Sequence of chain 1.C:
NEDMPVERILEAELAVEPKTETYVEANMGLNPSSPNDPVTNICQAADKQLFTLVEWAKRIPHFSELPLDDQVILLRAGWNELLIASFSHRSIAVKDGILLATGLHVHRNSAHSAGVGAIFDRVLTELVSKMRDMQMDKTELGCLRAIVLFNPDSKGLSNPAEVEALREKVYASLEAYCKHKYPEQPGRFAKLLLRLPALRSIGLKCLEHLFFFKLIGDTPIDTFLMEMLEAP

Binding-site contacts:
Ligand atom C4 contacts residue ILE121 of chain 1.C at 4.0 Å (hydrophobic).
Ligand atom C5 contacts residue CYS208 of chain 1.C at 4.0 Å (hydrophobic).
Ligand atom C7 contacts residue CYS208 of chain 1.C at 4.2 Å (hydrophobic).
Ligand atom O1 contacts residue GLN51 of chain 1.C at 4.2 Å.
Ligand atom C10 contacts residue ALA48 of chain 1.C at 3.9 Å (hydrophobic).
Ligand atom O1 contacts residue ARG92 of chain 1.C at 2.8 Å (salt-bridge).
Ligand atom C12 contacts residue ALA48 of chain 1.C at 3.9 Å (hydrophobic).
Ligand atom C15 contacts residue PHE89 of chain 1.C at 4.2 Å (hydrophobic).
Ligand atom C11 contacts residue PHE89 of chain 1.C at 3.6 Å (hydrophobic).
Ligand atom C2 contacts residue VAL118 of chain 1.C at 3.8 Å (hydrophobic).
Ligand atom C7 contacts residue ILE44 of chain 1.C at 4.2 Å (hydrophobic).
Ligand atom O2 contacts residue LEU102 of chain 1.C at 3.4 Å.
Ligand atom O2 contacts residue ALA47 of chain 1.C at 3.1 Å.
Ligand atom C19 contacts residue LEU212 of chain 1.C at 3.8 Å (hydrophobic).
Ligand atom C20 contacts residue PHE89 of chain 1.C at 3.5 Å (hydrophobic).
Ligand atom O2 contacts residue ARG92 of chain 1.C at 3.7 Å.
Ligand atom C20 contacts residue ILE44 of chain 1.C at 4.0 Å (hydrophobic).
Ligand atom O2 contacts residue ALA103 of chain 1.C at 2.8 Å (h-bond).
Ligand atom C20 contacts residue LEU102 of chain 1.C at 3.6 Å (hydrophobic).
Ligand atom C11 contacts residue ALA48 of chain 1.C at 4.0 Å (hydrophobic).
Ligand atom C6 contacts residue CYS208 of chain 1.C at 4.0 Å (hydrophobic).
Ligand atom C12 contacts residue LEU85 of chain 1.C at 4.1 Å (hydrophobic).
Ligand atom C17 contacts residue CYS208 of chain 1.C at 3.5 Å (hydrophobic).
Ligand atom C3 contacts residue VAL118 of chain 1.C at 3.7 Å (hydrophobic).
Ligand atom C16 contacts residue PHE215 of chain 1.C at 3.8 Å (hydrophobic).
Ligand atom C8 contacts residue ILE44 of chain 1.C at 4.0 Å (hydrophobic).
Ligand atom O1 contacts residue ALA103 of chain 1.C at 3.4 Å.
Ligand atom C15 contacts residue ALA103 of chain 1.C at 3.6 Å (hydrophobic).
Ligand atom C18 contacts residue PHE89 of chain 1.C at 3.5 Å (hydrophobic).
Ligand atom C13 contacts residue PHE89 of chain 1.C at 3.4 Å (hydrophobic).
Ligand atom C12 contacts residue PHE89 of chain 1.C at 3.6 Å (hydrophobic).
Ligand atom C17 contacts residue LEU212 of chain 1.C at 4.0 Å (hydrophobic).
Ligand atom C17 contacts residue PHE215 of chain 1.C at 3.9 Å (hydrophobic).
Ligand atom C14 contacts residue PHE89 of chain 1.C at 3.9 Å (hydrophobic).
Ligand atom C19 contacts residue TRP81 of chain 1.C at 3.9 Å (hydrophobic).
Ligand atom C17 contacts residue HIS211 of chain 1.C at 3.4 Å.
Ligand atom C15 contacts residue ALA47 of chain 1.C at 4.0 Å (hydrophobic).
Ligand atom C3 contacts residue ILE121 of chain 1.C at 4.1 Å (hydrophobic).
Ligand atom O1 contacts residue PHE89 of chain 1.C at 4.0 Å.
Ligand atom C15 contacts residue ARG92 of chain 1.C at 3.6 Å.

A small-molecule ligand and the protein it binds are described below.
Small molecule (SMILES): CC1=C(/C=C/C(C)=C\C=C\C(C)=C\C(=O)O)C(C)(C)CCC1